Sequence of chain 1.B:
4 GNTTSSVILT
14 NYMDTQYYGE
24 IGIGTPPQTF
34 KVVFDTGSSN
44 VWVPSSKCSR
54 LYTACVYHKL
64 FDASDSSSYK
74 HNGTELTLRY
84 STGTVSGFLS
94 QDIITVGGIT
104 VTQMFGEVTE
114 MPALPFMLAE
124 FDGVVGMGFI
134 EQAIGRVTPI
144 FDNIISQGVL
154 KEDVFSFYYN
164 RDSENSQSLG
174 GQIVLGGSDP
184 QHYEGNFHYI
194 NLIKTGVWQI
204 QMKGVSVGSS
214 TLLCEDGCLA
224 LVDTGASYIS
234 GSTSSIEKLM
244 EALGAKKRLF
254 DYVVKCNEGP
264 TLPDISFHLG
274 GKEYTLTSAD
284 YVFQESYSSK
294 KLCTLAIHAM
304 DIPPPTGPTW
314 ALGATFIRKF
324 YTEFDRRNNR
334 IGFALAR

A protein and the small-molecule ligand that binds it are described below.
Small molecule (SMILES): CC(=O)N[C@@H]1[C@@H](O)[C@H](O)[C@@H](CO)O[C@H]1O

Binding-site contacts:
Ligand atom O5 contacts residue ASN75 of chain 1.B at 2.4 Å (h-bond).
Ligand atom C2 contacts residue ASN75 of chain 1.B at 2.5 Å.
Ligand atom C5 contacts residue ASN75 of chain 1.B at 3.8 Å.
Ligand atom O7 contacts residue HIS74 of chain 1.B at 4.3 Å.
Ligand atom C8 contacts residue ASN75 of chain 1.B at 3.2 Å.
Ligand atom C1 contacts residue THR77 of chain 1.B at 4.1 Å.
Ligand atom N2 contacts residue ASN75 of chain 1.B at 3.0 Å (h-bond).
Ligand atom N2 contacts residue THR77 of chain 1.B at 4.1 Å.
Ligand atom O5 contacts residue MET107 of chain 1.B at 3.4 Å.
Ligand atom C7 contacts residue ASN75 of chain 1.B at 3.4 Å.
Ligand atom C2 contacts residue THR77 of chain 1.B at 4.5 Å.
Ligand atom C6 contacts residue MET107 of chain 1.B at 4.3 Å (hydrophobic).
Ligand atom C5 contacts residue MET107 of chain 1.B at 4.5 Å (hydrophobic).
Ligand atom C4 contacts residue ASN75 of chain 1.B at 4.3 Å.
Ligand atom C1 contacts residue ASN75 of chain 1.B at 1.5 Å.
Ligand atom O7 contacts residue ASN75 of chain 1.B at 3.3 Å (h-bond).
Ligand atom C1 contacts residue MET107 of chain 1.B at 4.1 Å (hydrophobic).
Ligand atom C3 contacts residue ASN75 of chain 1.B at 3.9 Å.